The small molecule below binds the protein below.
Small molecule (SMILES): Oc1cc(CCl)ccc1Oc1ccc(Cl)cc1Cl

Binding-site contacts:
Ligand atom C3 contacts residue TYR182 of chain 2.A at 3.2 Å (hydrophobic).
Ligand atom C2 contacts residue NAD1 of chain 2.C at 3.5 Å.
Ligand atom C4 contacts residue TYR182 of chain 2.A at 4.0 Å (hydrophobic).
Ligand atom CL16 contacts residue ASN123 of chain 2.A at 4.0 Å.
Ligand atom CL17 contacts residue NAD1 of chain 2.C at 3.5 Å.
Ligand atom C5 contacts residue NAD1 of chain 2.C at 3.2 Å.
Ligand atom CL15 contacts residue NAD1 of chain 2.C at 2.9 Å.
Ligand atom C3 contacts residue TYR172 of chain 2.A at 3.8 Å (hydrophobic).
Ligand atom C6 contacts residue ALA225 of chain 2.A at 3.7 Å (hydrophobic).
Ligand atom C2 contacts residue TYR182 of chain 2.A at 3.4 Å (hydrophobic).
Ligand atom CL16 contacts residue VAL127 of chain 2.A at 3.8 Å.
Ligand atom C8 contacts residue ALA224 of chain 2.A at 3.9 Å (hydrophobic).
Ligand atom C5 contacts residue ILE228 of chain 2.A at 3.5 Å (hydrophobic).
Ligand atom CL17 contacts residue ALA122 of chain 2.A at 3.6 Å.
Ligand atom C10 contacts residue ALA224 of chain 2.A at 3.7 Å (hydrophobic).
Ligand atom C3 contacts residue NAD1 of chain 2.C at 3.5 Å.
Ligand atom C5 contacts residue ALA225 of chain 2.A at 3.9 Å (hydrophobic).
Ligand atom C12 contacts residue VAL127 of chain 2.A at 3.9 Å (hydrophobic).
Ligand atom O7 contacts residue NAD1 of chain 2.C at 3.1 Å.
Ligand atom C13 contacts residue ILE228 of chain 2.A at 3.9 Å (hydrophobic).
Ligand atom C6 contacts residue NAD1 of chain 2.C at 3.4 Å.
Ligand atom C14 contacts residue TYR172 of chain 2.A at 3.4 Å (hydrophobic).
Ligand atom CL15 contacts residue PRO219 of chain 2.A at 3.5 Å.
Ligand atom O18 contacts residue TYR182 of chain 2.A at 2.5 Å (h-bond).
Ligand atom CL16 contacts residue ALA124 of chain 2.A at 3.6 Å.
Ligand atom C14 contacts residue PHE273 of chain 2.A at 3.7 Å (hydrophobic).
Ligand atom C9 contacts residue ALA224 of chain 2.A at 3.4 Å (hydrophobic).
Ligand atom C4 contacts residue NAD1 of chain 2.C at 3.5 Å.
Ligand atom C4 contacts residue ILE228 of chain 2.A at 3.9 Å (hydrophobic).
Ligand atom O18 contacts residue NAD1 of chain 2.C at 2.5 Å (h-bond).
Ligand atom C6 contacts residue ILE228 of chain 2.A at 3.7 Å (hydrophobic).
Ligand atom CL15 contacts residue ILE274 of chain 2.A at 3.4 Å.
Ligand atom C1 contacts residue NAD1 of chain 2.C at 3.4 Å.
Ligand atom O18 contacts residue LYS190 of chain 2.A at 3.8 Å.
Ligand atom C10 contacts residue ALA122 of chain 2.A at 3.6 Å (hydrophobic).
Ligand atom CL17 contacts residue ALA224 of chain 2.A at 3.3 Å.
Ligand atom C8 contacts residue NAD1 of chain 2.C at 3.9 Å.
Ligand atom C14 contacts residue NAD1 of chain 2.C at 3.8 Å.
Ligand atom CL15 contacts residue PHE273 of chain 2.A at 3.9 Å.
Ligand atom C9 contacts residue ALA122 of chain 2.A at 3.8 Å (hydrophobic).

Sequence of chain 2.A:
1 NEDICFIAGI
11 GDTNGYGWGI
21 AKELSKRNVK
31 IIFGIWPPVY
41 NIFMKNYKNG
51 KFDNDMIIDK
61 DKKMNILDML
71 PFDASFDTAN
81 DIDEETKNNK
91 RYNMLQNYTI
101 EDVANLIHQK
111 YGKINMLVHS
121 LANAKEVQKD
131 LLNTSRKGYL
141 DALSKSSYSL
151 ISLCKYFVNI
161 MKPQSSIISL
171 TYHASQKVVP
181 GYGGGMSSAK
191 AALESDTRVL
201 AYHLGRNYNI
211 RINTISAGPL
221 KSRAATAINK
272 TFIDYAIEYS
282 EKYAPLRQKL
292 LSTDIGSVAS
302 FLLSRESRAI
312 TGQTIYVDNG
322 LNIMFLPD